Sequence of chain 2.G:
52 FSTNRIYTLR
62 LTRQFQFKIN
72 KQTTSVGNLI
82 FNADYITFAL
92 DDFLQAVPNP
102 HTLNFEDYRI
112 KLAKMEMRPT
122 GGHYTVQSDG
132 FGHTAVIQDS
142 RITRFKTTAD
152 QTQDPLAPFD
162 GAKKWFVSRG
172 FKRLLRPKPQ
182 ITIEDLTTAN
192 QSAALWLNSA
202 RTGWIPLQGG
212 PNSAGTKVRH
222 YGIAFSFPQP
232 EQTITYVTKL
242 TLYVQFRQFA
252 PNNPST

Binding-site contacts:
Ligand atom OP2 contacts residue TYR244 of chain 2.C at 2.8 Å (h-bond).
Ligand atom P contacts residue LYS165 of chain 2.G at 3.9 Å.
Ligand atom N7 contacts residue TYR244 of chain 2.C at 3.9 Å.
Ligand atom OP1 contacts residue LYS164 of chain 2.G at 3.4 Å.
Ligand atom C2' contacts residue TYR244 of chain 2.C at 3.7 Å (hydrophobic).
Ligand atom N7 contacts residue LYS115 of chain 2.C at 2.9 Å (salt-bridge).
Ligand atom O5' contacts residue TYR244 of chain 2.C at 3.7 Å.
Ligand atom C5 contacts residue LEU175 of chain 2.C at 3.8 Å (hydrophobic).
Ligand atom C8 contacts residue LYS115 of chain 2.C at 3.9 Å.
Ligand atom C5 contacts residue LYS173 of chain 2.C at 3.8 Å.
Ligand atom OP2 contacts residue ARG61 of chain 2.C at 2.8 Å (salt-bridge).
Ligand atom P contacts residue ARG61 of chain 2.C at 3.6 Å.
Ligand atom O2 contacts residue GLN246 of chain 2.C at 2.5 Å (h-bond).
Ligand atom N3 contacts residue THR59 of chain 2.C at 3.2 Å (h-bond).
Ligand atom OP1 contacts residue ALA163 of chain 2.G at 3.8 Å.
Ligand atom O6 contacts residue LYS173 of chain 2.C at 3.1 Å.
Ligand atom C5' contacts residue LEU113 of chain 2.C at 3.9 Å (hydrophobic).
Ligand atom C2 contacts residue GLN246 of chain 2.C at 3.7 Å.
Ligand atom O3' contacts residue LYS112 of chain 2.C at 3.5 Å.
Ligand atom C4 contacts residue LEU175 of chain 2.C at 3.6 Å (hydrophobic).
Ligand atom C6 contacts residue LEU175 of chain 2.C at 3.8 Å (hydrophobic).
Ligand atom N1 contacts residue THR59 of chain 2.C at 4.0 Å.
Ligand atom OP1 contacts residue ARG61 of chain 2.C at 3.9 Å.
Ligand atom N9 contacts residue LEU175 of chain 2.C at 3.7 Å.
Ligand atom O6 contacts residue LEU175 of chain 2.C at 3.9 Å.
Ligand atom OP1 contacts residue PHE52 of chain 10.A at 3.1 Å.
Ligand atom C7 contacts residue ARG56 of chain 10.A at 3.9 Å.
Ligand atom C7 contacts residue PHE52 of chain 10.A at 3.7 Å (hydrophobic).
Ligand atom C2 contacts residue THR59 of chain 2.C at 3.5 Å.
Ligand atom O3' contacts residue ARG61 of chain 2.C at 3.9 Å.
Ligand atom O6 contacts residue LYS115 of chain 2.C at 3.6 Å.
Ligand atom OP1 contacts residue LYS165 of chain 2.G at 2.8 Å (salt-bridge).
Ligand atom C5 contacts residue LYS115 of chain 2.C at 3.8 Å.
Ligand atom OP2 contacts residue LYS165 of chain 2.G at 3.2 Å (salt-bridge).
Ligand atom N4 contacts residue LYS173 of chain 2.C at 3.6 Å (salt-bridge).
Ligand atom O4 contacts residue ARG56 of chain 10.A at 3.2 Å (salt-bridge).
Ligand atom C8 contacts residue TYR244 of chain 2.C at 3.2 Å (hydrophobic).
Ligand atom P contacts residue TYR244 of chain 2.C at 3.9 Å.
Ligand atom C8 contacts residue LEU175 of chain 2.C at 3.9 Å (hydrophobic).
Ligand atom O2 contacts residue THR59 of chain 2.C at 3.4 Å (h-bond).

Sequence of chain 2.C:
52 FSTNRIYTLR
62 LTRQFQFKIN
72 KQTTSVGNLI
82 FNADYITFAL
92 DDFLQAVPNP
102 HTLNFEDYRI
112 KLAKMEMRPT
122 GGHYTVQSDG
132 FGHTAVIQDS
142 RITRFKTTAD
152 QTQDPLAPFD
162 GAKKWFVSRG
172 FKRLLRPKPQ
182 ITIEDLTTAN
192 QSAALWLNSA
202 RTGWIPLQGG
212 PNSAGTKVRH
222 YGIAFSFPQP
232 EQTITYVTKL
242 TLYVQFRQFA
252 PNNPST

This small molecule binds to this protein.
Small molecule (SMILES): Cc1cn([C@H]2C[C@H](O)[C@@H](CO[P](=O)(O)O[C@H]3C[C@H](n4cnc5c(=O)[nH]c(N)nc54)O[C@@H]3CO[P](=O)(O)O[C@H]3C[C@H](n4ccc(N)nc4=O)O[C@@H]3COP(=O)=O)O2)c(=O)[nH]c1=O

Sequence of chain 10.A:
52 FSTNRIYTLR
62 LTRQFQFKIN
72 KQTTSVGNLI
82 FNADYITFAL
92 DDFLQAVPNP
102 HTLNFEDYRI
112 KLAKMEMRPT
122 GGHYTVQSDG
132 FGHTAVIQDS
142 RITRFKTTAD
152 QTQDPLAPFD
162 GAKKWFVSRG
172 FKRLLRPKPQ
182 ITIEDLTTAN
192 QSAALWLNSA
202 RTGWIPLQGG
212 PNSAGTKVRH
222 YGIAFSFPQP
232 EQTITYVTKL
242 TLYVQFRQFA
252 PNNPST